A protein and the small-molecule ligand that binds it are described below.
Small molecule (SMILES): CC(=O)N[C@@H]1[C@@H](O)[C@H](O)[C@@H](CO)O[C@H]1O

Binding-site contacts:
Ligand atom O7 contacts residue VAL52 of chain 1.B at 4.4 Å.
Ligand atom C4 contacts residue ASN59 of chain 1.B at 4.0 Å.
Ligand atom C3 contacts residue ASN59 of chain 1.B at 3.6 Å.
Ligand atom O7 contacts residue SER61 of chain 1.B at 3.2 Å (h-bond).
Ligand atom C2 contacts residue ASN59 of chain 1.B at 2.2 Å.
Ligand atom O7 contacts residue ASN59 of chain 1.B at 3.8 Å.
Ligand atom C7 contacts residue ASN59 of chain 1.B at 3.7 Å.
Ligand atom C1 contacts residue ASN59 of chain 1.B at 1.4 Å.
Ligand atom C7 contacts residue SER61 of chain 1.B at 4.2 Å.
Ligand atom O7 contacts residue SER60 of chain 1.B at 4.3 Å.
Ligand atom C8 contacts residue GLU41 of chain 1.B at 3.7 Å.
Ligand atom O5 contacts residue ASN59 of chain 1.B at 2.4 Å (h-bond).
Ligand atom C7 contacts residue ASN54 of chain 1.B at 4.2 Å.
Ligand atom N2 contacts residue ASN59 of chain 1.B at 2.9 Å (h-bond).
Ligand atom N2 contacts residue ASN54 of chain 1.B at 3.9 Å.
Ligand atom C8 contacts residue ASN54 of chain 1.B at 4.2 Å.
Ligand atom C5 contacts residue ASN59 of chain 1.B at 3.6 Å.
Ligand atom C8 contacts residue VAL52 of chain 1.B at 4.0 Å (hydrophobic).

Sequence of chain 1.B:
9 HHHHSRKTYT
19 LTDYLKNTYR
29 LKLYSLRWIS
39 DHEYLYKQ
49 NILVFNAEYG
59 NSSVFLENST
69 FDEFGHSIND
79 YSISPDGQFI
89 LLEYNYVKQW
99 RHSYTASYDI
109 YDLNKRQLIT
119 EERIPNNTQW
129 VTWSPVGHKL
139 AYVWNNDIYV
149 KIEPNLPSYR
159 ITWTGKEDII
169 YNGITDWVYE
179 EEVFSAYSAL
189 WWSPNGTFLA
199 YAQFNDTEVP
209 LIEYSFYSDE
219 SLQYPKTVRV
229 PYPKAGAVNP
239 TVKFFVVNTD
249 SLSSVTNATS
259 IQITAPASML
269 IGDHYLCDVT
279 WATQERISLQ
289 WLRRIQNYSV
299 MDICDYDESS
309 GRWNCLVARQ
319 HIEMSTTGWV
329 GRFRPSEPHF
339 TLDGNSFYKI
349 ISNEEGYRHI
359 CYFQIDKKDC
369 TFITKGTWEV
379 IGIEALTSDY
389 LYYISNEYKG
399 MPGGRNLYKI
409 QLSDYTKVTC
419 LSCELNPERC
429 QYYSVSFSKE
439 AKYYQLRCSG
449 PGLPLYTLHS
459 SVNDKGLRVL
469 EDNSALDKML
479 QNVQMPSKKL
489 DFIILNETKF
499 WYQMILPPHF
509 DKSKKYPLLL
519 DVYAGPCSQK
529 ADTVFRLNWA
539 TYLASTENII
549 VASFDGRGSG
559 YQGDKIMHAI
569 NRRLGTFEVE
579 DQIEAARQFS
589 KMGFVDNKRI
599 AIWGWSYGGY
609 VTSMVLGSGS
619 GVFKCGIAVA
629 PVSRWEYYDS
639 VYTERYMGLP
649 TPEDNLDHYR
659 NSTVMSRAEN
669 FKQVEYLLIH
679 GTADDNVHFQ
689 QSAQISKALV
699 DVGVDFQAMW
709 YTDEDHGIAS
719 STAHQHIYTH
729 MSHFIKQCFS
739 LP